A small-molecule ligand and the protein it binds are described below.
Small molecule (SMILES): CC(=O)N[C@H]1[C@H](O[C@H]2[C@H](O)[C@@H](NC(C)=O)CO[C@@H]2CO)O[C@H](CO)[C@@H](O[C@@H]2O[C@H](CO[C@H]3O[C@H](CO[C@H]4O[C@H](CO)[C@@H](O)[C@H](O)[C@@H]4O)[C@@H](O)[C@H](O[C@H]4O[C@H](CO)[C@@H](O)[C@H](O)[C@@H]4O)[C@@H]3O)[C@@H](O)[C@H](O[C@H]3O[C@H](CO)[C@@H](O)[C@H](O)[C@@H]3O[C@H]3O[C@H](CO)[C@@H](O)[C@H](O)[C@@H]3O[C@H]3O[C@H](CO)[C@@H](O)[C@H](O)[C@@H]3O)[C@@H]2O)[C@@H]1O

Binding-site contacts:
Ligand atom C6 contacts residue GLN311 of chain 1.A at 3.6 Å.
Ligand atom O5 contacts residue ASP250 of chain 1.A at 3.5 Å (salt-bridge).
Ligand atom O4 contacts residue GLU294 of chain 1.A at 2.7 Å (salt-bridge).
Ligand atom O6 contacts residue LEU373 of chain 1.A at 3.7 Å.
Ligand atom C6 contacts residue ASP250 of chain 1.A at 3.5 Å.
Ligand atom C5 contacts residue ASN120 of chain 4.A at 3.7 Å.
Ligand atom O2 contacts residue LEU296 of chain 1.A at 3.5 Å.
Ligand atom O6 contacts residue ASP250 of chain 1.A at 2.5 Å (salt-bridge).
Ligand atom C3 contacts residue GLY312 of chain 1.A at 3.2 Å.
Ligand atom O3 contacts residue ARG283 of chain 1.A at 2.9 Å (salt-bridge).
Ligand atom C5 contacts residue ARG283 of chain 1.A at 3.6 Å.
Ligand atom O5 contacts residue ARG283 of chain 1.A at 3.2 Å (salt-bridge).
Ligand atom O3 contacts residue ASN249 of chain 1.A at 2.7 Å (h-bond).
Ligand atom O7 contacts residue ASN120 of chain 4.A at 3.6 Å.
Ligand atom C2 contacts residue ASN120 of chain 4.A at 2.3 Å.
Ligand atom O4 contacts residue ARG283 of chain 1.A at 3.6 Å.
Ligand atom O3 contacts residue GLN311 of chain 1.A at 3.3 Å.
Ligand atom O3 contacts residue ASP250 of chain 1.A at 3.1 Å (salt-bridge).
Ligand atom O6 contacts residue ILE310 of chain 1.A at 3.5 Å (h-bond).
Ligand atom C4 contacts residue GLU294 of chain 1.A at 3.5 Å.
Ligand atom O4 contacts residue GLY312 of chain 1.A at 3.7 Å.
Ligand atom O6 contacts residue GLN375 of chain 1.A at 3.4 Å.
Ligand atom C1 contacts residue ASN120 of chain 4.A at 1.4 Å.
Ligand atom O4 contacts residue THR287 of chain 1.A at 3.3 Å.
Ligand atom C3 contacts residue GLU294 of chain 1.A at 3.3 Å.
Ligand atom O5 contacts residue GLY312 of chain 1.A at 3.6 Å.
Ligand atom C6 contacts residue ILE310 of chain 1.A at 3.5 Å (hydrophobic).
Ligand atom O2 contacts residue ASN249 of chain 1.A at 3.2 Å (h-bond).
Ligand atom C6 contacts residue LEU373 of chain 1.A at 3.3 Å (hydrophobic).
Ligand atom O6 contacts residue ILE285 of chain 1.A at 2.7 Å (h-bond).
Ligand atom O3 contacts residue GLY312 of chain 1.A at 3.1 Å (h-bond).
Ligand atom O2 contacts residue GLY312 of chain 1.A at 3.2 Å.
Ligand atom N2 contacts residue ASN120 of chain 4.A at 2.9 Å (h-bond).
Ligand atom O3 contacts residue GLU294 of chain 1.A at 2.6 Å (salt-bridge).
Ligand atom O5 contacts residue GLN375 of chain 1.A at 3.3 Å (h-bond).
Ligand atom C6 contacts residue ILE285 of chain 1.A at 3.4 Å (hydrophobic).
Ligand atom O5 contacts residue ASN120 of chain 4.A at 2.4 Å (h-bond).
Ligand atom O5 contacts residue GLY374 of chain 1.A at 3.3 Å.
Ligand atom O4 contacts residue ARG247 of chain 1.A at 3.1 Å (salt-bridge).
Ligand atom C7 contacts residue ASN120 of chain 4.A at 3.5 Å.

Sequence of chain 4.A:
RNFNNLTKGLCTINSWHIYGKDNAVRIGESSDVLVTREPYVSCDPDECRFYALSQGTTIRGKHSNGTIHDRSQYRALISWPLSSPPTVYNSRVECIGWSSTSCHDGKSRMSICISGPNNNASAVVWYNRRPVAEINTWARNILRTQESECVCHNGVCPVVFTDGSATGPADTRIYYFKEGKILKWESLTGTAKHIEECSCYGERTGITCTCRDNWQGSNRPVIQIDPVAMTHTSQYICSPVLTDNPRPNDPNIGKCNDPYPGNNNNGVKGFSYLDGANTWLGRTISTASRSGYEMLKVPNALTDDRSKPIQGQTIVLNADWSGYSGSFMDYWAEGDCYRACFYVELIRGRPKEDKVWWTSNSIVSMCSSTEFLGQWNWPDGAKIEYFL

Sequence of chain 1.A:
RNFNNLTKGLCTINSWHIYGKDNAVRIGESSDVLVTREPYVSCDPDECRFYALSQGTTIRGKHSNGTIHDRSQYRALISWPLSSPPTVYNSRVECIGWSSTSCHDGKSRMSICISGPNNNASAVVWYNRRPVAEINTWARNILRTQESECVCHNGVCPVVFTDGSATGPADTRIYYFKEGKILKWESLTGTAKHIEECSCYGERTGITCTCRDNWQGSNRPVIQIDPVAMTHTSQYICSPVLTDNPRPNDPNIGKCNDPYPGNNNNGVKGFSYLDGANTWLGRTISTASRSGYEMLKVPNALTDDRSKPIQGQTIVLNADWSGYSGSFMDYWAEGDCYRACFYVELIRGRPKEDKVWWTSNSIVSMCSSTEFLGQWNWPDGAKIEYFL